Binding-site contacts:
Ligand atom C8 contacts residue ALA459 of chain 1.A at 3.6 Å (hydrophobic).
Ligand atom C7 contacts residue THR48 of chain 1.A at 4.1 Å.
Ligand atom C10 contacts residue ILE49 of chain 1.A at 4.0 Å (hydrophobic).
Ligand atom N1 contacts residue THR462 of chain 1.A at 4.2 Å.
Ligand atom N5 contacts residue ALA461 of chain 1.A at 3.9 Å.
Ligand atom C1 contacts residue GLY460 of chain 1.A at 3.2 Å.
Ligand atom C2 contacts residue THR462 of chain 1.A at 3.8 Å.
Ligand atom N3 contacts residue ALA459 of chain 1.A at 3.7 Å.
Ligand atom C3 contacts residue GLY460 of chain 1.A at 4.1 Å.
Ligand atom C1 contacts residue THR462 of chain 1.A at 3.4 Å.
Ligand atom C7 contacts residue ALA459 of chain 1.A at 4.4 Å (hydrophobic).
Ligand atom C9 contacts residue ALA461 of chain 1.A at 3.8 Å (hydrophobic).
Ligand atom C11 contacts residue ILE49 of chain 1.A at 4.5 Å (hydrophobic).
Ligand atom C8 contacts residue TYR130 of chain 1.A at 3.5 Å (hydrophobic).
Ligand atom N2 contacts residue ALA459 of chain 1.A at 3.2 Å (h-bond).
Ligand atom C11 contacts residue ALA461 of chain 1.A at 4.4 Å (hydrophobic).
Ligand atom N5 contacts residue ARG455 of chain 1.A at 3.7 Å.
Ligand atom N1 contacts residue GLY460 of chain 1.A at 4.2 Å.
Ligand atom C3 contacts residue LEU54 of chain 1.A at 4.4 Å (hydrophobic).
Ligand atom C10 contacts residue GLY460 of chain 1.A at 4.0 Å.
Ligand atom N4 contacts residue ARG455 of chain 1.A at 3.7 Å.
Ligand atom C10 contacts residue ALA459 of chain 1.A at 3.8 Å (hydrophobic).
Ligand atom C1 contacts residue TRP11 of chain 1.A at 4.0 Å (hydrophobic).
Ligand atom C11 contacts residue GLY460 of chain 1.A at 3.4 Å.
Ligand atom C9 contacts residue ALA459 of chain 1.A at 4.3 Å (hydrophobic).
Ligand atom N4 contacts residue TYR130 of chain 1.A at 3.2 Å (h-bond).
Ligand atom N1 contacts residue LEU54 of chain 1.A at 4.4 Å.
Ligand atom N4 contacts residue ALA459 of chain 1.A at 4.3 Å.
Ligand atom C6 contacts residue ALA459 of chain 1.A at 4.4 Å (hydrophobic).
Ligand atom C1 contacts residue ALA461 of chain 1.A at 4.1 Å (hydrophobic).
Ligand atom N2 contacts residue THR48 of chain 1.A at 4.0 Å.

This small molecule binds to this protein.
Small molecule (SMILES): CN(C)c1ccc(CNn2cnnc2)cc1

Sequence of chain 1.A:
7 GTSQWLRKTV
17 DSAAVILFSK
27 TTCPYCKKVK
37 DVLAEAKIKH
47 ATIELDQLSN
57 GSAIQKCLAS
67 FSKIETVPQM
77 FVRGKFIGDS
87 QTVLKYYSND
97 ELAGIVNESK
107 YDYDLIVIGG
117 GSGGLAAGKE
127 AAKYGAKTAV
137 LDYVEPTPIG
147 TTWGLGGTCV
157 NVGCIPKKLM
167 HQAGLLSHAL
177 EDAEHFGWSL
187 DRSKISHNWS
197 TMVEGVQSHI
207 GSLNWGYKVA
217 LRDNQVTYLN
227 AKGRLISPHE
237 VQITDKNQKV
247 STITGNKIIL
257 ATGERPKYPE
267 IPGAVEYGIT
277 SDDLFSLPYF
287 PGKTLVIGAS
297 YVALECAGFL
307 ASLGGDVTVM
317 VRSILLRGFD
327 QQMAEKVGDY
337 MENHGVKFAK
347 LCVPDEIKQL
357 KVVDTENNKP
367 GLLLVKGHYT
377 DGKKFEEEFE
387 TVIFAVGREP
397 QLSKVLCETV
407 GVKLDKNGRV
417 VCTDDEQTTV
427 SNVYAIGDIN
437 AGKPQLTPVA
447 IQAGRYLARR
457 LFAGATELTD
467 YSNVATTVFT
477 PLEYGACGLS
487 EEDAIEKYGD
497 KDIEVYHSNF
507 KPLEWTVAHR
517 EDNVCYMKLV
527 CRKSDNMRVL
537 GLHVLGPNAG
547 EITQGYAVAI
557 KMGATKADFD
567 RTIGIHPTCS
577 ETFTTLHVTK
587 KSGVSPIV